The small molecule below binds the protein below.
Small molecule (SMILES): CC1=C(/C=C/C(C)=C/C=C/C(C)=C/C=O)C(C)(C)CCC1

Sequence of chain 1.A:
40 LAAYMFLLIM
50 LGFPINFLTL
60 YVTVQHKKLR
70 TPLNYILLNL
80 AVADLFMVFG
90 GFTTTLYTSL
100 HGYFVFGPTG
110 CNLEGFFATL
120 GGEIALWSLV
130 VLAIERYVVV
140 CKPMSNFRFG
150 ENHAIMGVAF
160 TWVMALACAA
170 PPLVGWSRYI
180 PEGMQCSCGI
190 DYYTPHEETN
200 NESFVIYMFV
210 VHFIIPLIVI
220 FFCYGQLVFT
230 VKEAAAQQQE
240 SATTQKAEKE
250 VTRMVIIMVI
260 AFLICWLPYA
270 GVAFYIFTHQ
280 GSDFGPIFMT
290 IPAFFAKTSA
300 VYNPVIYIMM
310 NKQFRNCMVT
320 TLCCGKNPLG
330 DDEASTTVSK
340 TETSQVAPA

Binding-site contacts:
Ligand atom C17 contacts residue TRP265 of chain 1.A at 2.8 Å (hydrophobic).
Ligand atom C1 contacts residue TRP265 of chain 1.A at 1.9 Å (hydrophobic).
Ligand atom C19 contacts residue GLY120 of chain 1.A at 1.1 Å.
Ligand atom C11 contacts residue PHE116 of chain 1.A at 3.3 Å (hydrophobic).
Ligand atom C6 contacts residue TRP265 of chain 1.A at 0.9 Å (hydrophobic).
Ligand atom C4 contacts residue MET207 of chain 1.A at 1.9 Å (hydrophobic).
Ligand atom C5 contacts residue MET207 of chain 1.A at 3.3 Å (hydrophobic).
Ligand atom C18 contacts residue TRP265 of chain 1.A at 2.4 Å (hydrophobic).
Ligand atom C10 contacts residue PHE116 of chain 1.A at 3.4 Å (hydrophobic).
Ligand atom C7 contacts residue ALA117 of chain 1.A at 3.5 Å (hydrophobic).
Ligand atom C9 contacts residue TRP265 of chain 1.A at 2.9 Å (hydrophobic).
Ligand atom C9 contacts residue GLY120 of chain 1.A at 2.3 Å.
Ligand atom C15 contacts residue MET86 of chain 1.A at 0.7 Å (hydrophobic).
Ligand atom C2 contacts residue TRP265 of chain 1.A at 2.5 Å (hydrophobic).
Ligand atom C1 contacts residue ALA117 of chain 1.A at 2.9 Å (hydrophobic).
Ligand atom C2 contacts residue MET207 of chain 1.A at 3.3 Å (hydrophobic).
Ligand atom C16 contacts residue TRP265 of chain 1.A at 3.1 Å (hydrophobic).
Ligand atom C8 contacts residue ALA117 of chain 1.A at 3.4 Å (hydrophobic).
Ligand atom C19 contacts residue GLY121 of chain 1.A at 3.2 Å.
Ligand atom C12 contacts residue ALA295 of chain 1.A at 3.4 Å (hydrophobic).
Ligand atom C4 contacts residue TRP265 of chain 1.A at 2.4 Å (hydrophobic).
Ligand atom C5 contacts residue TRP265 of chain 1.A at 1.4 Å (hydrophobic).
Ligand atom C19 contacts residue TRP265 of chain 1.A at 2.7 Å (hydrophobic).
Ligand atom C13 contacts residue MET86 of chain 1.A at 1.4 Å (hydrophobic).
Ligand atom C17 contacts residue ALA117 of chain 1.A at 1.5 Å (hydrophobic).
Ligand atom C20 contacts residue ASP83 of chain 1.A at 3.3 Å.
Ligand atom C8 contacts residue TRP265 of chain 1.A at 1.9 Å (hydrophobic).
Ligand atom C17 contacts residue THR118 of chain 1.A at 3.3 Å.
Ligand atom C10 contacts residue GLY120 of chain 1.A at 2.5 Å.
Ligand atom C11 contacts residue GLY120 of chain 1.A at 3.2 Å.
Ligand atom C3 contacts residue TRP265 of chain 1.A at 3.0 Å (hydrophobic).
Ligand atom C12 contacts residue MET86 of chain 1.A at 2.6 Å (hydrophobic).
Ligand atom C14 contacts residue MET86 of chain 1.A at 1.2 Å (hydrophobic).
Ligand atom C20 contacts residue MET86 of chain 1.A at 1.2 Å (hydrophobic).
Ligand atom C7 contacts residue TRP265 of chain 1.A at 0.7 Å (hydrophobic).
Ligand atom C16 contacts residue ALA117 of chain 1.A at 3.4 Å (hydrophobic).
Ligand atom C3 contacts residue MET207 of chain 1.A at 2.2 Å (hydrophobic).
Ligand atom C14 contacts residue ALA295 of chain 1.A at 3.5 Å (hydrophobic).
Ligand atom C15 contacts residue ALA295 of chain 1.A at 3.6 Å (hydrophobic).
Ligand atom C8 contacts residue GLY120 of chain 1.A at 3.1 Å.